Binding-site contacts:
Ligand atom N2 contacts residue ASN546 of chain 1.A at 3.0 Å (h-bond).
Ligand atom O5 contacts residue ASN546 of chain 1.A at 2.3 Å (h-bond).
Ligand atom N2 contacts residue SER420 of chain 1.A at 4.3 Å.
Ligand atom C3 contacts residue ASN546 of chain 1.A at 3.8 Å.
Ligand atom C4 contacts residue ASN546 of chain 1.A at 4.2 Å.
Ligand atom C5 contacts residue ASN546 of chain 1.A at 3.6 Å.
Ligand atom C8 contacts residue HIS417 of chain 1.A at 3.5 Å.
Ligand atom C2 contacts residue ASN546 of chain 1.A at 2.5 Å.
Ligand atom C3 contacts residue SER420 of chain 1.A at 4.5 Å.
Ligand atom C6 contacts residue SER420 of chain 1.A at 3.9 Å.
Ligand atom C7 contacts residue SER545 of chain 1.A at 4.5 Å.
Ligand atom C8 contacts residue SER545 of chain 1.A at 3.5 Å.
Ligand atom O6 contacts residue SER420 of chain 1.A at 4.0 Å.
Ligand atom C7 contacts residue SER420 of chain 1.A at 3.3 Å.
Ligand atom C8 contacts residue SER420 of chain 1.A at 4.0 Å.
Ligand atom O7 contacts residue SER420 of chain 1.A at 2.2 Å (h-bond).
Ligand atom O3 contacts residue SER420 of chain 1.A at 3.2 Å (h-bond).
Ligand atom C8 contacts residue ASP543 of chain 1.A at 4.3 Å.
Ligand atom C1 contacts residue ASN546 of chain 1.A at 1.4 Å.
Ligand atom C7 contacts residue ASN546 of chain 1.A at 4.1 Å.

Sequence of chain 1.A:
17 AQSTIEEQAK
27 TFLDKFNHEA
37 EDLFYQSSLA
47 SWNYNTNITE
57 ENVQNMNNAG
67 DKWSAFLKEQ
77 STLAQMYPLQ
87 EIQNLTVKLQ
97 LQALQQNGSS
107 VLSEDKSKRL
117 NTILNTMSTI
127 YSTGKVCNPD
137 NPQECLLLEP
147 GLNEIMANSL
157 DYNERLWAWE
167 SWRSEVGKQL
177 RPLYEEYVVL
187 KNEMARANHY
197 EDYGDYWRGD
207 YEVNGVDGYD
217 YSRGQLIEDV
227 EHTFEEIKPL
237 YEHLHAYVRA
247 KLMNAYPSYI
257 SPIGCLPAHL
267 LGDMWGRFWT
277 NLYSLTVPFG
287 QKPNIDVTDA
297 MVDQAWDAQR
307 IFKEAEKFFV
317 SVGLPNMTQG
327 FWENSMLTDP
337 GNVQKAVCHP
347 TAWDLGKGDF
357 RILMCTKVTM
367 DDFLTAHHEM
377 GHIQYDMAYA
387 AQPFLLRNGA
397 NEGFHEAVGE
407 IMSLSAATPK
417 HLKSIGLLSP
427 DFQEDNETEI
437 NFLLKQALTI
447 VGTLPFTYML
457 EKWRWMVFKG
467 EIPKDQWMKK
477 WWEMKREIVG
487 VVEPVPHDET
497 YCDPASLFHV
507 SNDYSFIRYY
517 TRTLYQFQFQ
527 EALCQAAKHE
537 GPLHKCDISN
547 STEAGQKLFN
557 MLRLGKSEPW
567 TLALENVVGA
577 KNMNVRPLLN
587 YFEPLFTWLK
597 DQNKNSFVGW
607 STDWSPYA

A small-molecule ligand and the protein it binds are described below.
Small molecule (SMILES): CC(=O)N[C@H]1[C@H](O[C@H]2[C@H](O)[C@@H](NC(C)=O)CO[C@@H]2CO)O[C@H](CO)[C@@H](O)[C@@H]1O